Sequence of chain 7.A:
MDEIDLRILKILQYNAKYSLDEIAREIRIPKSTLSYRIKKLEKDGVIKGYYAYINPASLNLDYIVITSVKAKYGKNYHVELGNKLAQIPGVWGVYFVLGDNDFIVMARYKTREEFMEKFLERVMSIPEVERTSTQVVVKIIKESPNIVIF

This protein binds this small molecule.
Small molecule (SMILES): NC(=O)CC[C@H](N)C(=O)O

Binding-site contacts:
Ligand atom C contacts residue PRO30 of chain 7.A at 3.9 Å (hydrophobic).
Ligand atom CA contacts residue LYS31 of chain 7.A at 4.2 Å.
Ligand atom OXT contacts residue LYS31 of chain 7.A at 3.4 Å (salt-bridge).
Ligand atom NE2 contacts residue LYS31 of chain 7.A at 3.6 Å.
Ligand atom NE2 contacts residue PRO30 of chain 7.A at 3.9 Å.
Ligand atom C contacts residue LYS31 of chain 7.A at 3.9 Å.
Ligand atom OE1 contacts residue ASP21 of chain 7.A at 4.1 Å.
Ligand atom CG contacts residue LYS31 of chain 7.A at 3.8 Å.
Ligand atom CD contacts residue LYS31 of chain 7.A at 3.6 Å.
Ligand atom N contacts residue PRO30 of chain 7.A at 4.5 Å.
Ligand atom CA contacts residue PRO30 of chain 7.A at 4.1 Å (hydrophobic).
Ligand atom OXT contacts residue PRO30 of chain 7.A at 4.2 Å.
Ligand atom OE1 contacts residue LYS31 of chain 7.A at 3.2 Å.
Ligand atom O contacts residue PRO30 of chain 7.A at 3.8 Å.
Ligand atom O contacts residue SER32 of chain 7.A at 2.7 Å (h-bond).
Ligand atom OXT contacts residue SER32 of chain 7.A at 2.8 Å (h-bond).
Ligand atom C contacts residue SER32 of chain 7.A at 3.4 Å.